Binding-site contacts:
Ligand atom O5 contacts residue TYR143 of chain 1.B at 3.7 Å.
Ligand atom N2 contacts residue ASN162 of chain 1.B at 2.9 Å (h-bond).
Ligand atom O7 contacts residue ASN162 of chain 1.B at 3.0 Å (h-bond).
Ligand atom C3 contacts residue ASN162 of chain 1.B at 3.8 Å.
Ligand atom C2 contacts residue ASN162 of chain 1.B at 2.5 Å.
Ligand atom C5 contacts residue TYR143 of chain 1.B at 3.5 Å (hydrophobic).
Ligand atom C8 contacts residue ALA161 of chain 1.B at 3.9 Å (hydrophobic).
Ligand atom O5 contacts residue ASN162 of chain 1.B at 2.3 Å (h-bond).
Ligand atom C1 contacts residue ASN162 of chain 1.B at 1.4 Å.
Ligand atom C4 contacts residue ASN162 of chain 1.B at 4.2 Å.
Ligand atom C6 contacts residue TYR143 of chain 1.B at 3.8 Å (hydrophobic).
Ligand atom C5 contacts residue ASN162 of chain 1.B at 3.6 Å.
Ligand atom C1 contacts residue TYR143 of chain 1.B at 3.8 Å (hydrophobic).
Ligand atom C7 contacts residue ASN162 of chain 1.B at 3.2 Å.
Ligand atom C8 contacts residue ASN160 of chain 1.B at 3.4 Å.
Ligand atom C8 contacts residue ASN162 of chain 1.B at 4.2 Å.

Sequence of chain 1.B:
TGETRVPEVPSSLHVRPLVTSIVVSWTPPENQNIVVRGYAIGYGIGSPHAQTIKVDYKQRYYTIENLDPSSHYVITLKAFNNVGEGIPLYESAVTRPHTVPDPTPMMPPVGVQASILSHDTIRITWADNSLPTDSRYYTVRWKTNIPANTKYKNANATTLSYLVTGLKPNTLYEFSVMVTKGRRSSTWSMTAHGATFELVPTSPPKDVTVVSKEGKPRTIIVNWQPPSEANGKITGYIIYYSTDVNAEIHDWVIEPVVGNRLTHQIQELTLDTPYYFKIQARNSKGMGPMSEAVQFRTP

This small molecule binds to this protein.
Small molecule (SMILES): CC(=O)N[C@@H]1[C@@H](O)[C@H](O)[C@@H](CO)O[C@H]1O